Sequence of chain 1.A:
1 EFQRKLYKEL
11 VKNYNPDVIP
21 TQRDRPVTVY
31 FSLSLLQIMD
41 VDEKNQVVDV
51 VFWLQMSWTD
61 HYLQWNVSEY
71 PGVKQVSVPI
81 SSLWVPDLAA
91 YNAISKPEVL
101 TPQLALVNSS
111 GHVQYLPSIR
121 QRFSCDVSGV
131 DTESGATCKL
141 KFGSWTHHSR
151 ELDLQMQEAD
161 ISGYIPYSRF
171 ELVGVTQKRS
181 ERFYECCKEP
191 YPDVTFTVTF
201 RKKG

Binding-site contacts:
Ligand atom C2 contacts residue ASN66 of chain 1.A at 2.5 Å.
Ligand atom O3 contacts residue GLU69 of chain 1.A at 3.5 Å (salt-bridge).
Ligand atom C3 contacts residue ASN66 of chain 1.A at 3.3 Å.
Ligand atom O3 contacts residue ASN66 of chain 1.A at 3.1 Å (h-bond).
Ligand atom C6 contacts residue SER68 of chain 1.A at 3.4 Å.
Ligand atom C1 contacts residue ASN66 of chain 1.A at 1.4 Å.
Ligand atom O5 contacts residue SER68 of chain 1.A at 3.3 Å (h-bond).
Ligand atom C6 contacts residue ASN66 of chain 1.A at 4.5 Å.
Ligand atom C1 contacts residue SER68 of chain 1.A at 4.4 Å.
Ligand atom O5 contacts residue ASN66 of chain 1.A at 2.4 Å (h-bond).
Ligand atom C5 contacts residue ASN66 of chain 1.A at 3.6 Å.
Ligand atom C5 contacts residue SER68 of chain 1.A at 4.0 Å.
Ligand atom C4 contacts residue ASN66 of chain 1.A at 4.0 Å.
Ligand atom N2 contacts residue ASN66 of chain 1.A at 3.6 Å.

This protein binds this small molecule.
Small molecule (SMILES): CC(=O)N[C@@H]1[C@@H](O)[C@H](O)[C@@H](CO)O[C@H]1O